Binding-site contacts:
Ligand atom C10 contacts residue GLY95 of chain 1.A at 3.4 Å.
Ligand atom C10 contacts residue PHE96 of chain 1.A at 3.9 Å (hydrophobic).
Ligand atom C1 contacts residue NAD1 of chain 1.B at 3.7 Å.
Ligand atom C10 contacts residue ALA199 of chain 1.A at 3.8 Å (hydrophobic).
Ligand atom C6 contacts residue TYR159 of chain 1.A at 3.5 Å (hydrophobic).
Ligand atom C12 contacts residue LEU102 of chain 1.A at 3.9 Å (hydrophobic).
Ligand atom O17 contacts residue NAD1 of chain 1.B at 2.5 Å (h-bond).
Ligand atom C1 contacts residue TYR159 of chain 1.A at 3.5 Å (hydrophobic).
Ligand atom C4 contacts residue NAD1 of chain 1.B at 3.6 Å.
Ligand atom CL14 contacts residue MET209 of chain 1.A at 4.0 Å.
Ligand atom CL16 contacts residue ALA199 of chain 1.A at 3.5 Å.
Ligand atom C2 contacts residue NAD1 of chain 1.B at 3.4 Å.
Ligand atom CL14 contacts residue PHE206 of chain 1.A at 3.9 Å.
Ligand atom CL14 contacts residue TYR149 of chain 1.A at 3.5 Å.
Ligand atom C3 contacts residue ILE203 of chain 1.A at 4.3 Å (hydrophobic).
Ligand atom C6 contacts residue NAD1 of chain 1.B at 3.4 Å.
Ligand atom CL16 contacts residue NAD1 of chain 1.B at 3.5 Å.
Ligand atom O17 contacts residue TYR159 of chain 1.A at 2.6 Å (h-bond).
Ligand atom C9 contacts residue ALA199 of chain 1.A at 3.3 Å (hydrophobic).
Ligand atom C3 contacts residue ALA200 of chain 1.A at 4.1 Å (hydrophobic).
Ligand atom C4 contacts residue ALA200 of chain 1.A at 4.0 Å (hydrophobic).
Ligand atom C9 contacts residue GLY95 of chain 1.A at 3.8 Å.
Ligand atom O17 contacts residue TYR149 of chain 1.A at 4.3 Å.
Ligand atom O17 contacts residue LYS166 of chain 1.A at 4.0 Å.
Ligand atom C3 contacts residue NAD1 of chain 1.B at 3.3 Å.
Ligand atom CL14 contacts residue PRO194 of chain 1.A at 4.2 Å.
Ligand atom C9 contacts residue NAD1 of chain 1.B at 4.1 Å.
Ligand atom C8 contacts residue ALA199 of chain 1.A at 3.7 Å (hydrophobic).
Ligand atom CL16 contacts residue GLY95 of chain 1.A at 3.3 Å.
Ligand atom CL15 contacts residue PHE96 of chain 1.A at 3.9 Å.
Ligand atom O7 contacts residue ALA199 of chain 1.A at 4.0 Å.
Ligand atom CL15 contacts residue LEU102 of chain 1.A at 3.9 Å.
Ligand atom CL15 contacts residue ALA97 of chain 1.A at 3.4 Å.
Ligand atom C3 contacts residue PHE206 of chain 1.A at 4.1 Å (hydrophobic).
Ligand atom O7 contacts residue NAD1 of chain 1.B at 3.1 Å (h-bond).
Ligand atom C1 contacts residue TYR149 of chain 1.A at 3.8 Å (hydrophobic).
Ligand atom C5 contacts residue NAD1 of chain 1.B at 3.5 Å.
Ligand atom C8 contacts residue NAD1 of chain 1.B at 3.9 Å.
Ligand atom C11 contacts residue PHE96 of chain 1.A at 4.3 Å (hydrophobic).
Ligand atom CL14 contacts residue NAD1 of chain 1.B at 3.6 Å.

A small-molecule ligand and the protein it binds are described below.
Small molecule (SMILES): Oc1cc(Cl)ccc1Oc1ccc(Cl)cc1Cl

Sequence of chain 1.A:
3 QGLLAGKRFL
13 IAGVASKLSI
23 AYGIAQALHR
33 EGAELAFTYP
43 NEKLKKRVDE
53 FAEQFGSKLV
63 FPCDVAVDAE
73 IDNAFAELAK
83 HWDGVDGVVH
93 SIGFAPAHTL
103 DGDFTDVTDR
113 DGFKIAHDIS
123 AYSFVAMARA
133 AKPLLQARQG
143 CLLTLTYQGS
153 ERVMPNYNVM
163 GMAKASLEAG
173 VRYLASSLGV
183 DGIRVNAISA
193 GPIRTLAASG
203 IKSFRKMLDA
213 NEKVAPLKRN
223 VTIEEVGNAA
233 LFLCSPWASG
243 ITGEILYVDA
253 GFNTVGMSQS